A small-molecule ligand and the protein it binds are described below.
Small molecule (SMILES): N[C@@H](CCC(=O)O)C(=O)O

Sequence of chain 2.A:
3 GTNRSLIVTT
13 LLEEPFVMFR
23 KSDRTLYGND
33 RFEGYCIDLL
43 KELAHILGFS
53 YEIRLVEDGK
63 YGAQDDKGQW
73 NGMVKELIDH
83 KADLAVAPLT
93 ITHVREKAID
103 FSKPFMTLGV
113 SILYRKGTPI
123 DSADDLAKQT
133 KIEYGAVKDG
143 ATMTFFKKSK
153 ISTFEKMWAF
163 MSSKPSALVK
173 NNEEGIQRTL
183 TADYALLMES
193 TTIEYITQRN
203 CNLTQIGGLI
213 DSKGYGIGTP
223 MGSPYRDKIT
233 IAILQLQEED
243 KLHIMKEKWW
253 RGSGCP

Binding-site contacts:
Ligand atom OE2 contacts residue ALA143 of chain 2.A at 3.1 Å (h-bond).
Ligand atom OXT contacts residue PRO90 of chain 2.A at 3.5 Å (h-bond).
Ligand atom C contacts residue THR92 of chain 2.A at 3.5 Å.
Ligand atom OE2 contacts residue THR144 of chain 2.A at 3.0 Å (h-bond).
Ligand atom CA contacts residue GLU191 of chain 2.A at 3.5 Å.
Ligand atom CD contacts residue ALA143 of chain 2.A at 4.2 Å (hydrophobic).
Ligand atom CB contacts residue ALA143 of chain 2.A at 4.3 Å (hydrophobic).
Ligand atom N contacts residue THR92 of chain 2.A at 3.0 Å (h-bond).
Ligand atom OE2 contacts residue GLY142 of chain 2.A at 3.5 Å.
Ligand atom N contacts residue GLU191 of chain 2.A at 2.8 Å (salt-bridge).
Ligand atom OXT contacts residue THR92 of chain 2.A at 2.9 Å (h-bond).
Ligand atom CD contacts residue THR144 of chain 2.A at 3.3 Å.
Ligand atom OXT contacts residue ALA143 of chain 2.A at 4.4 Å.
Ligand atom CA contacts residue TYR63 of chain 2.A at 4.0 Å (hydrophobic).
Ligand atom OE1 contacts residue GLU191 of chain 2.A at 3.7 Å.
Ligand atom N contacts residue TYR217 of chain 2.A at 3.8 Å.
Ligand atom CA contacts residue THR92 of chain 2.A at 3.4 Å.
Ligand atom C contacts residue PRO90 of chain 2.A at 4.3 Å (hydrophobic).
Ligand atom O contacts residue ARG97 of chain 2.A at 2.8 Å (salt-bridge).
Ligand atom OXT contacts residue ARG97 of chain 2.A at 2.9 Å (salt-bridge).
Ligand atom OXT contacts residue LEU91 of chain 2.A at 3.6 Å.
Ligand atom OE2 contacts residue GLU191 of chain 2.A at 4.2 Å.
Ligand atom CB contacts residue GLU191 of chain 2.A at 4.1 Å.
Ligand atom CB contacts residue TYR63 of chain 2.A at 3.6 Å (hydrophobic).
Ligand atom N contacts residue PRO90 of chain 2.A at 2.8 Å (h-bond).
Ligand atom C contacts residue TYR63 of chain 2.A at 3.5 Å (hydrophobic).
Ligand atom C contacts residue GLY142 of chain 2.A at 4.4 Å.
Ligand atom O contacts residue GLY142 of chain 2.A at 3.3 Å.
Ligand atom CB contacts residue GLY142 of chain 2.A at 4.4 Å.
Ligand atom C contacts residue ARG97 of chain 2.A at 3.5 Å.
Ligand atom OE1 contacts residue THR144 of chain 2.A at 2.6 Å (h-bond).
Ligand atom C contacts residue ALA143 of chain 2.A at 3.6 Å (hydrophobic).
Ligand atom OXT contacts residue TYR63 of chain 2.A at 3.3 Å.
Ligand atom CA contacts residue ALA143 of chain 2.A at 4.0 Å (hydrophobic).
Ligand atom CA contacts residue PRO90 of chain 2.A at 4.1 Å (hydrophobic).
Ligand atom CG contacts residue GLU191 of chain 2.A at 3.6 Å.
Ligand atom O contacts residue TYR63 of chain 2.A at 3.2 Å.
Ligand atom CD contacts residue GLU191 of chain 2.A at 3.9 Å.
Ligand atom O contacts residue ALA143 of chain 2.A at 2.7 Å (h-bond).
Ligand atom N contacts residue TYR63 of chain 2.A at 3.9 Å.